A small-molecule ligand and the protein it binds are described below.
Small molecule (SMILES): N[C@@H](Cc1c[nH]c2ccccc12)C(=O)O

Binding-site contacts:
Ligand atom CD1 contacts residue THR47 of chain 1.S at 4.0 Å.
Ligand atom CD1 contacts residue SER51 of chain 1.T at 3.2 Å.
Ligand atom CZ3 contacts residue GLY21 of chain 1.S at 3.7 Å.
Ligand atom O contacts residue ARG24 of chain 1.T at 3.5 Å.
Ligand atom CE2 contacts residue GLN45 of chain 1.S at 4.0 Å.
Ligand atom CZ3 contacts residue HIS32 of chain 1.S at 3.9 Å.
Ligand atom OXT contacts residue THR47 of chain 1.S at 2.7 Å (h-bond).
Ligand atom OXT contacts residue HIS31 of chain 1.S at 3.8 Å.
Ligand atom OXT contacts residue THR50 of chain 1.S at 3.0 Å (h-bond).
Ligand atom CB contacts residue THR23 of chain 1.T at 3.7 Å.
Ligand atom N contacts residue ARG24 of chain 1.T at 4.0 Å.
Ligand atom NE1 contacts residue GLN45 of chain 1.S at 3.0 Å (h-bond).
Ligand atom CA contacts residue THR23 of chain 1.T at 3.7 Å.
Ligand atom C contacts residue THR47 of chain 1.S at 3.6 Å.
Ligand atom CA contacts residue SER51 of chain 1.T at 3.9 Å.
Ligand atom CA contacts residue HIS31 of chain 1.S at 4.0 Å.
Ligand atom O contacts residue SER51 of chain 1.T at 2.8 Å (h-bond).
Ligand atom CD1 contacts residue ALA52 of chain 1.T at 4.0 Å (hydrophobic).
Ligand atom NE1 contacts residue SER51 of chain 1.T at 4.0 Å.
Ligand atom O contacts residue THR47 of chain 1.S at 3.6 Å (h-bond).
Ligand atom N contacts residue GLY25 of chain 1.T at 2.8 Å (h-bond).
Ligand atom O contacts residue THR23 of chain 1.T at 4.0 Å.
Ligand atom CD1 contacts residue GLN45 of chain 1.S at 3.8 Å.
Ligand atom CZ2 contacts residue ALA44 of chain 1.S at 3.9 Å (hydrophobic).
Ligand atom CH2 contacts residue GLY21 of chain 1.S at 3.6 Å.
Ligand atom NE1 contacts residue ALA44 of chain 1.S at 3.7 Å.
Ligand atom CB contacts residue THR28 of chain 1.T at 3.5 Å.
Ligand atom CE3 contacts residue HIS32 of chain 1.S at 3.7 Å.
Ligand atom CE2 contacts residue ALA44 of chain 1.S at 3.9 Å (hydrophobic).
Ligand atom CA contacts residue THR28 of chain 1.T at 3.2 Å.
Ligand atom CA contacts residue GLY25 of chain 1.T at 3.6 Å.
Ligand atom N contacts residue ASP27 of chain 1.T at 3.3 Å (salt-bridge).
Ligand atom C contacts residue GLY25 of chain 1.T at 3.6 Å.
Ligand atom N contacts residue THR28 of chain 1.T at 3.0 Å (h-bond).
Ligand atom CZ2 contacts residue ILE53 of chain 1.S at 3.7 Å (hydrophobic).
Ligand atom O contacts residue GLY25 of chain 1.T at 3.3 Å (h-bond).
Ligand atom C contacts residue SER51 of chain 1.T at 3.5 Å.
Ligand atom N contacts residue THR23 of chain 1.T at 2.8 Å (h-bond).
Ligand atom CG contacts residue SER51 of chain 1.T at 3.6 Å.
Ligand atom CB contacts residue SER51 of chain 1.T at 3.4 Å.

Sequence of chain 1.T:
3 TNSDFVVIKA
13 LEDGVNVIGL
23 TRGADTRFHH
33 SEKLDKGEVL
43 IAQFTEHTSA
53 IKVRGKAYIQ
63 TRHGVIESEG

Sequence of chain 1.S:
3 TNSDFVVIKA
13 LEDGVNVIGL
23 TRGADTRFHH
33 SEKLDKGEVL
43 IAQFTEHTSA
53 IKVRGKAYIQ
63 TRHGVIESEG